Binding-site contacts:
Ligand atom C19 contacts residue SER192 of chain 1.A at 3.6 Å.
Ligand atom N12 contacts residue SER192 of chain 1.A at 3.2 Å (h-bond).
Ligand atom C21 contacts residue GLY215 of chain 1.A at 3.0 Å.
Ligand atom C8 contacts residue TRP212 of chain 1.A at 3.5 Å (hydrophobic).
Ligand atom N38 contacts residue GLY223 of chain 1.A at 3.4 Å.
Ligand atom C21 contacts residue GLN214 of chain 1.A at 3.5 Å.
Ligand atom N38 contacts residue ASP186 of chain 1.A at 3.0 Å (salt-bridge).
Ligand atom N38 contacts residue SER187 of chain 1.A at 3.0 Å (h-bond).
Ligand atom C14 contacts residue LYS189 of chain 1.A at 3.5 Å.
Ligand atom N12 contacts residue LYS189 of chain 1.A at 3.4 Å.
Ligand atom C10 contacts residue LYS189 of chain 1.A at 3.5 Å.
Ligand atom O34 contacts residue GLY85 of chain 1.A at 3.3 Å (h-bond).
Ligand atom C19 contacts residue SER211 of chain 1.A at 3.3 Å.
Ligand atom N44 contacts residue LYS45 of chain 1.A at 2.9 Å (salt-bridge).
Ligand atom C18 contacts residue TRP212 of chain 1.A at 3.6 Å (hydrophobic).
Ligand atom C20 contacts residue GLY213 of chain 1.A at 3.3 Å.
Ligand atom O24 contacts residue SER192 of chain 1.A at 3.0 Å (h-bond).
Ligand atom C16 contacts residue TRP212 of chain 1.A at 3.6 Å (hydrophobic).
Ligand atom C17 contacts residue TRP212 of chain 1.A at 3.4 Å (hydrophobic).
Ligand atom N22 contacts residue ASP186 of chain 1.A at 2.7 Å (salt-bridge).
Ligand atom C1 contacts residue THR87 of chain 1.A at 3.6 Å.
Ligand atom C9 contacts residue THR86 of chain 1.A at 3.6 Å.
Ligand atom C21 contacts residue ASP186 of chain 1.A at 3.5 Å.
Ligand atom C11 contacts residue THR87 of chain 1.A at 3.4 Å.
Ligand atom C7 contacts residue SER211 of chain 1.A at 3.5 Å.
Ligand atom C17 contacts residue GLY213 of chain 1.A at 3.6 Å.
Ligand atom O24 contacts residue HIS41 of chain 1.A at 2.7 Å (h-bond).
Ligand atom N12 contacts residue SER211 of chain 1.A at 3.6 Å (h-bond).
Ligand atom C30 contacts residue HIS41 of chain 1.A at 3.4 Å.
Ligand atom C30 contacts residue ASP44 of chain 1.A at 3.5 Å.
Ligand atom N22 contacts residue SER187 of chain 1.A at 3.2 Å (h-bond).
Ligand atom C29 contacts residue HIS41 of chain 1.A at 3.1 Å.
Ligand atom C23 contacts residue SER187 of chain 1.A at 3.0 Å.
Ligand atom C20 contacts residue GLN214 of chain 1.A at 3.5 Å.
Ligand atom C20 contacts residue GLY215 of chain 1.A at 2.6 Å.
Ligand atom C13 contacts residue LYS189 of chain 1.A at 3.5 Å.
Ligand atom C16 contacts residue GLY213 of chain 1.A at 3.3 Å.
Ligand atom C2 contacts residue GLY85 of chain 1.A at 3.5 Å.
Ligand atom C21 contacts residue GLY213 of chain 1.A at 3.6 Å.
Ligand atom C19 contacts residue TRP212 of chain 1.A at 3.5 Å (hydrophobic).

Sequence of chain 1.A:
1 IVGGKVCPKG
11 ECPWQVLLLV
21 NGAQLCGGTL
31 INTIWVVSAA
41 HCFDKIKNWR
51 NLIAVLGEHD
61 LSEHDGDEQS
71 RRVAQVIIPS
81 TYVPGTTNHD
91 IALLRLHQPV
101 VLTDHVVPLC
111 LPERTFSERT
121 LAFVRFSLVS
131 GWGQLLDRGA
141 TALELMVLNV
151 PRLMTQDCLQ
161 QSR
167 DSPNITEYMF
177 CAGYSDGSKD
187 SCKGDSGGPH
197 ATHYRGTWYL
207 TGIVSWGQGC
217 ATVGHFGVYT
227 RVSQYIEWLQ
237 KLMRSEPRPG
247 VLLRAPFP

This small molecule binds to this protein.
Small molecule (SMILES): Cc1cc2ccc1[C@@H](C)COC(=O)Nc1ccc(C3(c4nnn[nH]4)CC3)c(c1)CN(C)C(=O)[C@@H]2Nc1ccc2c(N)nccc2c1